This small molecule binds to this protein.
Small molecule (SMILES): Nc1nc(=O)c2c(CCc3ccc(C(=O)N[C@@H](CCC(=O)O)C(=O)O)cc3)c[nH]c2[nH]1

Sequence of chain 1.A:
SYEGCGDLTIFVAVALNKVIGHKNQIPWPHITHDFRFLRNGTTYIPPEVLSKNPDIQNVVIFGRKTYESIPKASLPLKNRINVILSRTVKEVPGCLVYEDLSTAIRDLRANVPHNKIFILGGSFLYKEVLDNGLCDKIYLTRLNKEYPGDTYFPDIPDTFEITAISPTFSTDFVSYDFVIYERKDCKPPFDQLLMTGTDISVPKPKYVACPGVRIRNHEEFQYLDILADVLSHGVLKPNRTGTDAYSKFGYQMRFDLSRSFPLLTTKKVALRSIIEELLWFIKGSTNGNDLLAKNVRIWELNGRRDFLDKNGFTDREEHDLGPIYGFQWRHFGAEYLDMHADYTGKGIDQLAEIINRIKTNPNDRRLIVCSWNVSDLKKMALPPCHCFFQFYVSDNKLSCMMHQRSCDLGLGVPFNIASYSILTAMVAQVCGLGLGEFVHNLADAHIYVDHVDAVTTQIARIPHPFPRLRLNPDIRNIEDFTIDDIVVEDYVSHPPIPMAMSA

Binding-site contacts:
Ligand atom O28 contacts residue ARG39 of chain 1.A at 3.7 Å.
Ligand atom O21 contacts residue SER77 of chain 1.A at 3.6 Å.
Ligand atom C29 contacts residue ARG83 of chain 1.A at 3.5 Å.
Ligand atom O30 contacts residue ARG42 of chain 1.A at 3.4 Å.
Ligand atom C26 contacts residue ARG42 of chain 1.A at 3.6 Å.
Ligand atom N19 contacts residue THR144 of chain 1.A at 3.2 Å (h-bond).
Ligand atom N18 contacts residue VAL15 of chain 1.A at 3.6 Å.
Ligand atom C29 contacts residue ARG42 of chain 1.A at 3.7 Å.
Ligand atom O15 contacts residue ASP37 of chain 1.A at 3.8 Å.
Ligand atom C24 contacts residue PHE38 of chain 1.A at 3.6 Å (hydrophobic).
Ligand atom C14 contacts residue ASP37 of chain 1.A at 3.6 Å.
Ligand atom O30 contacts residue ARG83 of chain 1.A at 2.9 Å (salt-bridge).
Ligand atom N16 contacts residue ALA16 of chain 1.A at 3.5 Å.
Ligand atom C8 contacts residue NAP1 of chain 1.F at 3.5 Å.
Ligand atom N11 contacts residue NAP1 of chain 1.F at 3.7 Å.
Ligand atom C3 contacts residue LEU80 of chain 1.A at 3.8 Å (hydrophobic).
Ligand atom C9 contacts residue NAP1 of chain 1.F at 3.3 Å.
Ligand atom N16 contacts residue ASP37 of chain 1.A at 2.6 Å (salt-bridge).
Ligand atom O28 contacts residue PHE38 of chain 1.A at 3.4 Å.
Ligand atom C10 contacts residue LEU123 of chain 1.A at 3.3 Å (hydrophobic).
Ligand atom O31 contacts residue ARG83 of chain 1.A at 2.9 Å (salt-bridge).
Ligand atom N19 contacts residue ASP37 of chain 1.A at 2.8 Å (salt-bridge).
Ligand atom C5 contacts residue PHE38 of chain 1.A at 3.3 Å (hydrophobic).
Ligand atom O31 contacts residue ARG42 of chain 1.A at 3.5 Å.
Ligand atom C17 contacts residue ALA16 of chain 1.A at 3.8 Å (hydrophobic).
Ligand atom O15 contacts residue PHE38 of chain 1.A at 3.4 Å.
Ligand atom C12 contacts residue NAP1 of chain 1.F at 3.5 Å.
Ligand atom C13 contacts residue NAP1 of chain 1.F at 3.4 Å.
Ligand atom C17 contacts residue ASP37 of chain 1.A at 3.4 Å.
Ligand atom C6 contacts residue PHE38 of chain 1.A at 3.8 Å (hydrophobic).
Ligand atom N22 contacts residue LEU80 of chain 1.A at 3.8 Å.
Ligand atom O27 contacts residue ARG42 of chain 1.A at 2.8 Å (salt-bridge).
Ligand atom N18 contacts residue PHE14 of chain 1.A at 3.8 Å.
Ligand atom N11 contacts residue PHE14 of chain 1.A at 3.1 Å (h-bond).
Ligand atom C2 contacts residue ILE73 of chain 1.A at 3.8 Å (hydrophobic).
Ligand atom N18 contacts residue LEU41 of chain 1.A at 3.7 Å.
Ligand atom C10 contacts residue NAP1 of chain 1.F at 3.1 Å.
Ligand atom N11 contacts residue TYR129 of chain 1.A at 3.7 Å.
Ligand atom N19 contacts residue VAL15 of chain 1.A at 3.8 Å.
Ligand atom C3 contacts residue LEU41 of chain 1.A at 3.6 Å (hydrophobic).